This small molecule binds to this protein.
Small molecule (SMILES): CC(=O)N[C@H]1[C@H]([C@H](O)[C@H](O)CO)O[C@@](O[C@H]2[C@@H](O)[C@@H](CO)O[C@@H](O[C@H]3[C@H](O)[C@@H](O)[C@H](O)O[C@@H]3CO)[C@@H]2O)(C(=O)O)C[C@@H]1O

Sequence of chain 15.B:
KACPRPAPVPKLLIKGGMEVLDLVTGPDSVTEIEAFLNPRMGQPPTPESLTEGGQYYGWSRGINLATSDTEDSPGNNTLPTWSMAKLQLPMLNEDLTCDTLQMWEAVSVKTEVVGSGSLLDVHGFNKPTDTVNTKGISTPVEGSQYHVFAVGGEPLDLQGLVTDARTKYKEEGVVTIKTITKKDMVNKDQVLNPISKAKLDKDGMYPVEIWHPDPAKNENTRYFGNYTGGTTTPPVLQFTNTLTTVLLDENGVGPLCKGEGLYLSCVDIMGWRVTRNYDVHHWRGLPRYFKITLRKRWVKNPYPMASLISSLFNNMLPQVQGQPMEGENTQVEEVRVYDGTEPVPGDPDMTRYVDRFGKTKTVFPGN

Binding-site contacts:
Ligand atom C6 contacts residue ASN93 of chain 15.B at 3.2 Å.
Ligand atom O3 contacts residue VAL296 of chain 15.B at 3.9 Å.
Ligand atom C3 contacts residue ARG77 of chain 15.B at 4.0 Å.
Ligand atom C3 contacts residue GLY78 of chain 15.B at 3.8 Å.
Ligand atom C3 contacts residue VAL296 of chain 15.B at 3.5 Å (hydrophobic).
Ligand atom O4 contacts residue VAL296 of chain 15.B at 4.2 Å.
Ligand atom O3 contacts residue GLY78 of chain 15.B at 3.0 Å.
Ligand atom C11 contacts residue ASP85 of chain 15.C at 3.7 Å.
Ligand atom O4 contacts residue GLY78 of chain 15.B at 3.1 Å.
Ligand atom C2 contacts residue VAL296 of chain 15.B at 4.3 Å (hydrophobic).
Ligand atom C9 contacts residue ARG77 of chain 15.B at 3.5 Å.
Ligand atom C10 contacts residue TYR72 of chain 15.B at 3.6 Å (hydrophobic).
Ligand atom C5 contacts residue ARG77 of chain 15.B at 4.2 Å.
Ligand atom C1 contacts residue GLY78 of chain 15.B at 4.1 Å.
Ligand atom O1B contacts residue ARG77 of chain 15.B at 2.7 Å (salt-bridge).
Ligand atom O4 contacts residue HIS298 of chain 15.B at 3.1 Å (h-bond).
Ligand atom O4 contacts residue ASN80 of chain 15.B at 4.3 Å.
Ligand atom C4 contacts residue GLY78 of chain 15.B at 3.3 Å.
Ligand atom O1A contacts residue ARG77 of chain 15.B at 3.2 Å (salt-bridge).
Ligand atom C4 contacts residue TYR72 of chain 15.B at 3.9 Å (hydrophobic).
Ligand atom O4 contacts residue ILE79 of chain 15.B at 3.8 Å.
Ligand atom O1B contacts residue TYR72 of chain 15.B at 3.8 Å.
Ligand atom O6 contacts residue ASN93 of chain 15.B at 3.5 Å (h-bond).
Ligand atom O4 contacts residue THR291 of chain 15.B at 3.3 Å.
Ligand atom O1A contacts residue TYR72 of chain 15.B at 3.0 Å.
Ligand atom C1 contacts residue ARG77 of chain 15.B at 3.3 Å.
Ligand atom C6 contacts residue TYR72 of chain 15.B at 3.9 Å (hydrophobic).
Ligand atom C5 contacts residue TYR72 of chain 15.B at 3.7 Å (hydrophobic).
Ligand atom C3 contacts residue HIS298 of chain 15.B at 3.5 Å.
Ligand atom C11 contacts residue TYR72 of chain 15.B at 3.5 Å (hydrophobic).
Ligand atom N5 contacts residue TYR72 of chain 15.B at 2.8 Å (h-bond).
Ligand atom O1A contacts residue GLY78 of chain 15.B at 3.9 Å.
Ligand atom O3 contacts residue ASN80 of chain 15.B at 3.9 Å.
Ligand atom C4 contacts residue ARG77 of chain 15.B at 3.8 Å.
Ligand atom O3 contacts residue ARG77 of chain 15.B at 4.1 Å.
Ligand atom C4 contacts residue HIS298 of chain 15.B at 3.5 Å.
Ligand atom C1 contacts residue TYR72 of chain 15.B at 3.7 Å (hydrophobic).
Ligand atom C5 contacts residue ASN93 of chain 15.B at 4.0 Å.
Ligand atom C2 contacts residue GLY78 of chain 15.B at 3.9 Å.
Ligand atom C3 contacts residue GLY78 of chain 15.B at 3.8 Å.

Sequence of chain 15.C:
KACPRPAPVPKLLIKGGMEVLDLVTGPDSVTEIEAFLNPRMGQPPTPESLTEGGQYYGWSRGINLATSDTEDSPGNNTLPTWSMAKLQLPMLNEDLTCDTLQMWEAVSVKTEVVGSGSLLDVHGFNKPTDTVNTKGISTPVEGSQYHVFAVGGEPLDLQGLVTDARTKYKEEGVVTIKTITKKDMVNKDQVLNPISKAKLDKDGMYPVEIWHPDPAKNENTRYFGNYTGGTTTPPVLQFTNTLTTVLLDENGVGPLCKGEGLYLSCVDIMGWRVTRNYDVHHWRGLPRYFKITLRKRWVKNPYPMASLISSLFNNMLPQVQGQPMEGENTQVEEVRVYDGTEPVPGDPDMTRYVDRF